Binding-site contacts:
Ligand atom C5 contacts residue NAG2 of chain 1.N at 4.1 Å.
Ligand atom O3 contacts residue BMA3 of chain 1.N at 2.0 Å (h-bond).
Ligand atom O6 contacts residue ASP351 of chain 1.I at 3.9 Å.
Ligand atom O6 contacts residue ARG72 of chain 1.K at 4.2 Å.
Ligand atom O4 contacts residue ARG72 of chain 1.K at 4.4 Å.
Ligand atom O2 contacts residue BMA3 of chain 1.N at 3.8 Å.
Ligand atom C2 contacts residue BMA3 of chain 1.N at 3.8 Å.
Ligand atom O2 contacts residue TYR71 of chain 1.K at 4.0 Å.
Ligand atom O3 contacts residue NAG2 of chain 1.N at 3.0 Å (h-bond).
Ligand atom O4 contacts residue NAG2 of chain 1.N at 2.5 Å (h-bond).
Ligand atom C6 contacts residue ARG72 of chain 1.K at 4.5 Å.
Ligand atom C3 contacts residue NAG2 of chain 1.N at 3.8 Å.
Ligand atom C4 contacts residue BMA3 of chain 1.N at 4.4 Å.
Ligand atom C6 contacts residue NAG2 of chain 1.N at 4.2 Å.
Ligand atom C4 contacts residue NAG2 of chain 1.N at 3.7 Å.
Ligand atom C6 contacts residue ASP351 of chain 1.I at 4.2 Å.
Ligand atom C3 contacts residue BMA3 of chain 1.N at 3.2 Å.

Sequence of chain 1.I:
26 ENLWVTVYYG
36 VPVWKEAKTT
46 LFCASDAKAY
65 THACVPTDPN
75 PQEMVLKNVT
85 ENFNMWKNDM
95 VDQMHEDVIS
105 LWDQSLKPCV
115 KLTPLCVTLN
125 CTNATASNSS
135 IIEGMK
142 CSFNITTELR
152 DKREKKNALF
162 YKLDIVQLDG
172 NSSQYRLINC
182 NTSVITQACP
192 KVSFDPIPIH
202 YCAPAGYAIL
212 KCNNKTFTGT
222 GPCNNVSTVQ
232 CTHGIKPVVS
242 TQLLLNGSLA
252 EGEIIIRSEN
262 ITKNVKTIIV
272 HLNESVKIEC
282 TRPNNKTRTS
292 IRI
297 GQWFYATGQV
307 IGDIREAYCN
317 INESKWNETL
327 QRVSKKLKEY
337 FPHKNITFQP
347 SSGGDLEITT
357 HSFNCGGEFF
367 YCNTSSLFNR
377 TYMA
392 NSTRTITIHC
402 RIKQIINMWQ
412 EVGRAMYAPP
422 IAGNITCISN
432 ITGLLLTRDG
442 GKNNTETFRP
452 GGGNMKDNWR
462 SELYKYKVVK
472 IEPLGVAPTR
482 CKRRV

Sequence of chain 1.K:
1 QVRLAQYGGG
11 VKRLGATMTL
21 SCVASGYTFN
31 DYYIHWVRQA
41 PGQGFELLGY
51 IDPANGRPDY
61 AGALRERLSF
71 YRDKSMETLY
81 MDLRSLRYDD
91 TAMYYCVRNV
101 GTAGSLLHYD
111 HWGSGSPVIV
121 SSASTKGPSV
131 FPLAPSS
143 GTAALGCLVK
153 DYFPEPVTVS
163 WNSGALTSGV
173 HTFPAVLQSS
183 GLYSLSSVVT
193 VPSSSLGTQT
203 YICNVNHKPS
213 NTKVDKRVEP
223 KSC

This small molecule binds to this protein.
Small molecule (SMILES): OC[C@H]1O[C@H](O)[C@@H](O)[C@@H](O)[C@@H]1O